Sequence of chain 1.A:
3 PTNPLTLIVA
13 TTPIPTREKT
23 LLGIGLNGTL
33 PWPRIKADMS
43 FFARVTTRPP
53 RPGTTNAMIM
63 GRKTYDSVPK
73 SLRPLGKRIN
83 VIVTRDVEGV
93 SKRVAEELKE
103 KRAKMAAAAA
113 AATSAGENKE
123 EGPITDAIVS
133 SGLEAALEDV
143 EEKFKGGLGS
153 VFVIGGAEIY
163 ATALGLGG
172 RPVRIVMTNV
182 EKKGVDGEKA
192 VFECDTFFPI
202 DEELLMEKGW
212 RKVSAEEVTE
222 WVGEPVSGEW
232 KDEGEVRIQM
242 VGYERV

Binding-site contacts:
Ligand atom O24 contacts residue ILE156 of chain 1.A at 3.3 Å (h-bond).
Ligand atom C19 contacts residue PHE44 of chain 1.A at 3.7 Å (hydrophobic).
Ligand atom N11 contacts residue ASP40 of chain 1.A at 2.7 Å (salt-bridge).
Ligand atom C14 contacts residue MET41 of chain 1.A at 3.4 Å (hydrophobic).
Ligand atom C3 contacts residue ASP40 of chain 1.A at 3.8 Å.
Ligand atom C4 contacts residue PHE44 of chain 1.A at 3.7 Å (hydrophobic).
Ligand atom C23 contacts residue THR66 of chain 1.A at 3.5 Å.
Ligand atom N9 contacts residue VAL11 of chain 1.A at 3.5 Å.
Ligand atom N12 contacts residue PHE44 of chain 1.A at 3.5 Å.
Ligand atom N13 contacts residue VAL11 of chain 1.A at 3.8 Å.
Ligand atom N21 contacts residue ARG80 of chain 1.A at 3.4 Å (salt-bridge).
Ligand atom C23 contacts residue NAP1 of chain 1.H at 3.7 Å.
Ligand atom N12 contacts residue ILE156 of chain 1.A at 3.3 Å (h-bond).
Ligand atom N13 contacts residue ALA12 of chain 1.A at 3.7 Å.
Ligand atom N13 contacts residue THR179 of chain 1.A at 3.4 Å (h-bond).
Ligand atom C19 contacts residue MET41 of chain 1.A at 3.8 Å (hydrophobic).
Ligand atom C5 contacts residue NAP1 of chain 1.H at 3.7 Å.
Ligand atom N9 contacts residue PHE44 of chain 1.A at 3.5 Å.
Ligand atom C20 contacts residue PHE44 of chain 1.A at 3.6 Å (hydrophobic).
Ligand atom N13 contacts residue ASP40 of chain 1.A at 2.6 Å (salt-bridge).
Ligand atom C6 contacts residue PHE44 of chain 1.A at 3.8 Å (hydrophobic).
Ligand atom N12 contacts residue TYR162 of chain 1.A at 3.6 Å.
Ligand atom O24 contacts residue NAP1 of chain 1.H at 3.4 Å.
Ligand atom C8 contacts residue ILE10 of chain 1.A at 3.7 Å (hydrophobic).
Ligand atom C15 contacts residue MET41 of chain 1.A at 3.8 Å (hydrophobic).
Ligand atom C10 contacts residue PHE44 of chain 1.A at 3.8 Å (hydrophobic).
Ligand atom C10 contacts residue ALA12 of chain 1.A at 3.8 Å (hydrophobic).
Ligand atom N9 contacts residue NAP1 of chain 1.H at 3.5 Å (h-bond).
Ligand atom N11 contacts residue PHE44 of chain 1.A at 3.7 Å.
Ligand atom N9 contacts residue ALA12 of chain 1.A at 3.6 Å (h-bond).
Ligand atom N9 contacts residue ILE10 of chain 1.A at 3.8 Å.
Ligand atom N12 contacts residue ILE10 of chain 1.A at 2.8 Å (h-bond).
Ligand atom O1 contacts residue MET41 of chain 1.A at 3.6 Å (h-bond).
Ligand atom N21 contacts residue PHE44 of chain 1.A at 3.5 Å.
Ligand atom C8 contacts residue NAP1 of chain 1.H at 3.3 Å.
Ligand atom N12 contacts residue NAP1 of chain 1.H at 3.5 Å (h-bond).
Ligand atom C8 contacts residue PHE44 of chain 1.A at 3.3 Å (hydrophobic).
Ligand atom C5 contacts residue PHE44 of chain 1.A at 3.5 Å (hydrophobic).
Ligand atom C4 contacts residue ASP40 of chain 1.A at 3.6 Å.
Ligand atom C10 contacts residue ASP40 of chain 1.A at 3.4 Å.

The protein below binds the small molecule below.
Small molecule (SMILES): C[C@H]1COc2c1c(Oc1cccc(C#N)c1)cc1nc(N)nc(N)c21